Sequence of chain 1.C:
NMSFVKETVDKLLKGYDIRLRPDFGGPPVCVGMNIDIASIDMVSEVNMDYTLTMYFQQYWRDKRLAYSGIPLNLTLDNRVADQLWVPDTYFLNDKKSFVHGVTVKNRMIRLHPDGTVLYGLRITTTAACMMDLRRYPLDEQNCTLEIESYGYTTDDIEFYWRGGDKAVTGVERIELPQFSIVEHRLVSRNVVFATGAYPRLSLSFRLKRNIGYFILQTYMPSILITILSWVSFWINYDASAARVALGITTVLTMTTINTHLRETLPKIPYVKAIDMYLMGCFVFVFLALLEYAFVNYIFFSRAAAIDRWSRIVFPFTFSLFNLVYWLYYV

Binding-site contacts:
Ligand atom C1 contacts residue HIS119 of chain 1.C at 4.4 Å.
Ligand atom C8 contacts residue PRO78 of chain 1.C at 3.6 Å (hydrophobic).
Ligand atom C3 contacts residue ASN80 of chain 1.C at 4.0 Å.
Ligand atom C2 contacts residue ASN80 of chain 1.C at 2.7 Å.
Ligand atom O5 contacts residue HIS119 of chain 1.C at 3.8 Å.
Ligand atom N2 contacts residue ASN80 of chain 1.C at 3.1 Å (h-bond).
Ligand atom O7 contacts residue ASN80 of chain 1.C at 4.4 Å.
Ligand atom C5 contacts residue ASN80 of chain 1.C at 3.6 Å.
Ligand atom C6 contacts residue HIS119 of chain 1.C at 3.8 Å.
Ligand atom C5 contacts residue HIS119 of chain 1.C at 4.1 Å.
Ligand atom N2 contacts residue PRO78 of chain 1.C at 4.2 Å.
Ligand atom C7 contacts residue PRO78 of chain 1.C at 4.4 Å (hydrophobic).
Ligand atom C7 contacts residue ASN80 of chain 1.C at 4.0 Å.
Ligand atom C1 contacts residue ASN80 of chain 1.C at 1.5 Å.
Ligand atom C4 contacts residue ASN80 of chain 1.C at 4.3 Å.
Ligand atom O5 contacts residue ASN80 of chain 1.C at 2.4 Å (h-bond).

This small molecule binds to this protein.
Small molecule (SMILES): CC(=O)N[C@H]1[C@H](O[C@H]2[C@H](O)[C@@H](NC(C)=O)CO[C@@H]2CO)O[C@H](CO)[C@@H](O)[C@@H]1O